Sequence of chain 1.C:
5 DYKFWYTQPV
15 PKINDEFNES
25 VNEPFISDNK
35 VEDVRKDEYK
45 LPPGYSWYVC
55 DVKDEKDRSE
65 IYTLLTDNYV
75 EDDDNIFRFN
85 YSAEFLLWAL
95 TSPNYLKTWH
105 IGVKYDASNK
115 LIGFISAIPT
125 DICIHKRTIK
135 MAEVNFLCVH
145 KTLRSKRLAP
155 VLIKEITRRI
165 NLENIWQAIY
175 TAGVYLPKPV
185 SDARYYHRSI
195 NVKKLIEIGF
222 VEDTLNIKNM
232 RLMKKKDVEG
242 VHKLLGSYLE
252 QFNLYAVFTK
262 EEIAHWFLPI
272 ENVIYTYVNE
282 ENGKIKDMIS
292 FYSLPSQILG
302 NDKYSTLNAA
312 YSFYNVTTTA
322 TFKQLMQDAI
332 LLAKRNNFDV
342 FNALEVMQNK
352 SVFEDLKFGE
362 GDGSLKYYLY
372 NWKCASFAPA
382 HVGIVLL

Binding-site contacts:
Ligand atom C4 contacts residue LEU366 of chain 1.C at 3.7 Å (hydrophobic).
Ligand atom N3 contacts residue ASP76 of chain 1.C at 3.8 Å.
Ligand atom C12 contacts residue LEU345 of chain 1.C at 3.9 Å (hydrophobic).
Ligand atom C20 contacts residue GLU75 of chain 1.C at 3.8 Å.
Ligand atom C19 contacts residue TYR189 of chain 1.C at 3.4 Å (hydrophobic).
Ligand atom C1 contacts residue LEU388 of chain 1.C at 3.2 Å (hydrophobic).
Ligand atom C contacts residue LEU388 of chain 1.C at 3.3 Å (hydrophobic).
Ligand atom C contacts residue NHW1 of chain 1.O at 3.6 Å.
Ligand atom N contacts residue LEU388 of chain 1.C at 2.6 Å (h-bond).
Ligand atom F contacts residue TYR312 of chain 1.C at 3.8 Å.
Ligand atom C contacts residue THR175 of chain 1.C at 3.0 Å.
Ligand atom C9 contacts residue PHE83 of chain 1.C at 3.6 Å (hydrophobic).
Ligand atom C13 contacts residue TYR312 of chain 1.C at 3.6 Å (hydrophobic).
Ligand atom C15 contacts residue TYR189 of chain 1.C at 3.8 Å (hydrophobic).
Ligand atom C2 contacts residue TYR85 of chain 1.C at 3.4 Å (hydrophobic).
Ligand atom C contacts residue ASN139 of chain 1.C at 3.5 Å.
Ligand atom N4 contacts residue GLU75 of chain 1.C at 3.5 Å (salt-bridge).
Ligand atom C8 contacts residue PHE83 of chain 1.C at 3.7 Å (hydrophobic).
Ligand atom C13 contacts residue TYR189 of chain 1.C at 3.4 Å (hydrophobic).
Ligand atom N4 contacts residue VAL74 of chain 1.C at 3.7 Å.
Ligand atom C6 contacts residue TYR189 of chain 1.C at 3.9 Å (hydrophobic).
Ligand atom C14 contacts residue TYR189 of chain 1.C at 3.6 Å (hydrophobic).
Ligand atom C3 contacts residue PHE83 of chain 1.C at 3.7 Å (hydrophobic).
Ligand atom C1 contacts residue THR175 of chain 1.C at 3.8 Å.
Ligand atom C18 contacts residue TYR189 of chain 1.C at 3.2 Å (hydrophobic).
Ligand atom C9 contacts residue LEU366 of chain 1.C at 3.8 Å (hydrophobic).
Ligand atom C14 contacts residue TYR312 of chain 1.C at 3.9 Å (hydrophobic).
Ligand atom C20 contacts residue VAL74 of chain 1.C at 3.5 Å (hydrophobic).
Ligand atom C19 contacts residue ASP76 of chain 1.C at 3.9 Å.
Ligand atom C12 contacts residue TYR312 of chain 1.C at 3.8 Å (hydrophobic).
Ligand atom N1 contacts residue VAL74 of chain 1.C at 3.9 Å.
Ligand atom C2 contacts residue LEU388 of chain 1.C at 3.4 Å (hydrophobic).
Ligand atom C12 contacts residue TYR189 of chain 1.C at 3.9 Å (hydrophobic).
Ligand atom F contacts residue ASN343 of chain 1.C at 3.2 Å.
Ligand atom C18 contacts residue ASP76 of chain 1.C at 3.8 Å.
Ligand atom C5 contacts residue LEU366 of chain 1.C at 3.9 Å (hydrophobic).
Ligand atom N1 contacts residue NHW1 of chain 1.O at 3.8 Å.
Ligand atom O contacts residue PHE83 of chain 1.C at 3.9 Å.
Ligand atom C1 contacts residue LEU387 of chain 1.C at 3.4 Å (hydrophobic).
Ligand atom F contacts residue TYR189 of chain 1.C at 3.3 Å.

The small molecule below binds the protein below.
Small molecule (SMILES): CN(C)Cc1n[nH]c2ccc(-c3ccc(F)cc3OCCn3ccnc3)cc12